This small molecule binds to this protein.
Small molecule (SMILES): CC(=O)N[C@@H]1[C@@H](O)[C@H](O)[C@@H](CO)O[C@H]1O

Binding-site contacts:
Ligand atom O6 contacts residue ASN207 of chain 2.A at 4.0 Å.
Ligand atom N2 contacts residue PHE539 of chain 2.A at 4.4 Å.
Ligand atom C1 contacts residue ASN207 of chain 2.A at 3.9 Å.
Ligand atom C7 contacts residue ASN541 of chain 2.A at 3.8 Å.
Ligand atom C7 contacts residue PHE539 of chain 2.A at 4.2 Å (hydrophobic).
Ligand atom C6 contacts residue ASN207 of chain 2.A at 3.2 Å.
Ligand atom C1 contacts residue ASN541 of chain 2.A at 1.4 Å.
Ligand atom O7 contacts residue ASN541 of chain 2.A at 4.3 Å.
Ligand atom N2 contacts residue ASN541 of chain 2.A at 2.9 Å (h-bond).
Ligand atom C5 contacts residue ASN207 of chain 2.A at 3.5 Å.
Ligand atom O7 contacts residue ASP545 of chain 2.A at 2.9 Å (salt-bridge).
Ligand atom O5 contacts residue ARG205 of chain 2.A at 4.1 Å.
Ligand atom C7 contacts residue ASP545 of chain 2.A at 3.9 Å.
Ligand atom O5 contacts residue ASN207 of chain 2.A at 2.9 Å (h-bond).
Ligand atom O3 contacts residue ARG205 of chain 2.A at 4.4 Å.
Ligand atom C3 contacts residue ARG205 of chain 2.A at 3.7 Å.
Ligand atom N2 contacts residue ARG205 of chain 2.A at 4.3 Å.
Ligand atom O5 contacts residue ASN541 of chain 2.A at 2.3 Å (h-bond).
Ligand atom C2 contacts residue ASP545 of chain 2.A at 4.5 Å.
Ligand atom C2 contacts residue ARG205 of chain 2.A at 4.0 Å.
Ligand atom C2 contacts residue ASN541 of chain 2.A at 2.5 Å.
Ligand atom C8 contacts residue PHE539 of chain 2.A at 3.6 Å (hydrophobic).
Ligand atom C5 contacts residue ARG205 of chain 2.A at 3.9 Å.
Ligand atom C1 contacts residue ARG205 of chain 2.A at 3.4 Å.
Ligand atom C5 contacts residue ASN541 of chain 2.A at 3.6 Å.
Ligand atom C3 contacts residue ASN541 of chain 2.A at 3.7 Å.
Ligand atom C4 contacts residue ASN541 of chain 2.A at 4.2 Å.
Ligand atom C4 contacts residue ARG205 of chain 2.A at 4.0 Å.
Ligand atom O4 contacts residue ARG205 of chain 2.A at 3.4 Å.

Sequence of chain 2.A:
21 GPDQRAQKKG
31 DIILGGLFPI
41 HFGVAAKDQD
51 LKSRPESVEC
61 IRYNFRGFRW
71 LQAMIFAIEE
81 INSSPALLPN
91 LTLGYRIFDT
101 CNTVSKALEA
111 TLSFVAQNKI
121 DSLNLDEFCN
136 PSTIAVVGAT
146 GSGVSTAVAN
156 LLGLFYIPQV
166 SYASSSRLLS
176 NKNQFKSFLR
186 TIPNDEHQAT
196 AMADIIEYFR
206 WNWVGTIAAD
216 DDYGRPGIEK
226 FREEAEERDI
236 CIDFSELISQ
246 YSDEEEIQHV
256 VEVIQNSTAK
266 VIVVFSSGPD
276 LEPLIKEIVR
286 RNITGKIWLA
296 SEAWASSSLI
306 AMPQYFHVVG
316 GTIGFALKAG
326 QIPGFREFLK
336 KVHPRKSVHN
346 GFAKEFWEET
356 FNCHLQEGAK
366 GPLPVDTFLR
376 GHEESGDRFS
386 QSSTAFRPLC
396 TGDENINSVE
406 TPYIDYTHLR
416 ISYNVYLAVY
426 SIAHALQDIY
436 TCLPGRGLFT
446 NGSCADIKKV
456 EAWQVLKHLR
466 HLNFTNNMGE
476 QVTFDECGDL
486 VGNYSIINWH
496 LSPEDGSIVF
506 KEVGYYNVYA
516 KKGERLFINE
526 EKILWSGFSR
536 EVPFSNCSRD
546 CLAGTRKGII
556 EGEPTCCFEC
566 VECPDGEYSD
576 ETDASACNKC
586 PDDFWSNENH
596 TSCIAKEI